Sequence of chain 1.B:
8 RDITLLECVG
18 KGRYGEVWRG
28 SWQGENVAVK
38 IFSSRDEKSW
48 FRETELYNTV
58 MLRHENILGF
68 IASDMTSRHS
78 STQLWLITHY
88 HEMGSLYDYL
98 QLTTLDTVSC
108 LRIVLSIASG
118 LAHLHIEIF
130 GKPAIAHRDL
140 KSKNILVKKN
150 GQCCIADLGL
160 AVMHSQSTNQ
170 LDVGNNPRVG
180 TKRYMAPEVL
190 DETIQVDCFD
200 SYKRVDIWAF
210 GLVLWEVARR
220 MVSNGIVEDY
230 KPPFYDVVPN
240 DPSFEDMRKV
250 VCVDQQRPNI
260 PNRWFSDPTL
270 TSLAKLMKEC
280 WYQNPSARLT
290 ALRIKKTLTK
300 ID

A small-molecule ligand and the protein it binds are described below.
Small molecule (SMILES): COc1cc(-c2cncc(-c3ccc(C4CCN(C)CC4)cc3)c2C)cc(OC)c1OC

Binding-site contacts:
Ligand atom C22 contacts residue ASP95 of chain 1.B at 3.5 Å.
Ligand atom C13 contacts residue VAL16 of chain 1.B at 3.8 Å (hydrophobic).
Ligand atom C07 contacts residue ALA35 of chain 1.B at 3.7 Å (hydrophobic).
Ligand atom C29 contacts residue ASN143 of chain 1.B at 3.4 Å.
Ligand atom C06 contacts residue LEU145 of chain 1.B at 3.9 Å (hydrophobic).
Ligand atom C01 contacts residue LYS37 of chain 1.B at 3.6 Å.
Ligand atom C17 contacts residue ASP95 of chain 1.B at 3.9 Å.
Ligand atom O02 contacts residue THR85 of chain 1.B at 3.9 Å.
Ligand atom C09 contacts residue TYR87 of chain 1.B at 3.9 Å (hydrophobic).
Ligand atom C23 contacts residue GLY91 of chain 1.B at 3.5 Å.
Ligand atom C04 contacts residue VAL24 of chain 1.B at 3.9 Å (hydrophobic).
Ligand atom O02 contacts residue LYS37 of chain 1.B at 3.5 Å.
Ligand atom C01 contacts residue LEU83 of chain 1.B at 3.5 Å (hydrophobic).
Ligand atom C14 contacts residue GLY91 of chain 1.B at 3.8 Å.
Ligand atom N08 contacts residue TYR87 of chain 1.B at 3.7 Å.
Ligand atom C12 contacts residue TYR87 of chain 1.B at 3.4 Å (hydrophobic).
Ligand atom C07 contacts residue HIS86 of chain 1.B at 3.8 Å.
Ligand atom C24 contacts residue LEU145 of chain 1.B at 3.8 Å (hydrophobic).
Ligand atom C09 contacts residue HIS88 of chain 1.B at 3.2 Å.
Ligand atom N08 contacts residue HIS88 of chain 1.B at 3.0 Å (h-bond).
Ligand atom O31 contacts residue LYS37 of chain 1.B at 3.6 Å.
Ligand atom C29 contacts residue ALA155 of chain 1.B at 3.8 Å (hydrophobic).
Ligand atom C13 contacts residue TYR87 of chain 1.B at 3.6 Å (hydrophobic).
Ligand atom C32 contacts residue GLU50 of chain 1.B at 3.5 Å.
Ligand atom C01 contacts residue ALA35 of chain 1.B at 3.6 Å (hydrophobic).
Ligand atom C12 contacts residue VAL16 of chain 1.B at 3.8 Å (hydrophobic).
Ligand atom C07 contacts residue LEU145 of chain 1.B at 3.6 Å (hydrophobic).
Ligand atom C01 contacts residue THR85 of chain 1.B at 3.2 Å.
Ligand atom C32 contacts residue ASP156 of chain 1.B at 3.8 Å.
Ligand atom C10 contacts residue LEU145 of chain 1.B at 3.9 Å (hydrophobic).
Ligand atom C04 contacts residue ALA35 of chain 1.B at 3.8 Å (hydrophobic).
Ligand atom C12 contacts residue HIS88 of chain 1.B at 3.9 Å.
Ligand atom C29 contacts residue LYS142 of chain 1.B at 3.5 Å.
Ligand atom O28 contacts residue ALA155 of chain 1.B at 3.7 Å.
Ligand atom C22 contacts residue GLY91 of chain 1.B at 3.5 Å.
Ligand atom C11 contacts residue GLY91 of chain 1.B at 3.8 Å.
Ligand atom C32 contacts residue LEU83 of chain 1.B at 3.8 Å (hydrophobic).
Ligand atom C21 contacts residue VAL16 of chain 1.B at 3.6 Å (hydrophobic).
Ligand atom C16 contacts residue ASP95 of chain 1.B at 3.4 Å.
Ligand atom C04 contacts residue THR85 of chain 1.B at 3.8 Å.